Sequence of chain 1.A:
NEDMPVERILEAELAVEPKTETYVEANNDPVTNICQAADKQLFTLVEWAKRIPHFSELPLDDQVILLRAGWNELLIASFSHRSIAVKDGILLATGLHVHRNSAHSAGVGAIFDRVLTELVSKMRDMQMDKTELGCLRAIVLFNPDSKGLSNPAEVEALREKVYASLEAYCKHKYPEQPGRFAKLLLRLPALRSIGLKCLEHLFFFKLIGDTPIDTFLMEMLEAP

This small molecule binds to this protein.
Small molecule (SMILES): CC1(C)CCC(C)(C)c2cc(C3(c4ccc(C(=O)[O-])cc4)OCCO3)ccc21

Binding-site contacts:
Ligand atom C9 contacts residue CYS210 of chain 1.A at 3.9 Å (hydrophobic).
Ligand atom C19 contacts residue ASN84 of chain 1.A at 3.1 Å.
Ligand atom O2 contacts residue ARG94 of chain 1.A at 3.2 Å (salt-bridge).
Ligand atom C6 contacts residue ALA50 of chain 1.A at 3.6 Å (hydrophobic).
Ligand atom C11 contacts residue ILE46 of chain 1.A at 3.6 Å (hydrophobic).
Ligand atom C6 contacts residue LEU87 of chain 1.A at 3.6 Å (hydrophobic).
Ligand atom C4 contacts residue PHE91 of chain 1.A at 3.7 Å (hydrophobic).
Ligand atom C23 contacts residue PHE217 of chain 1.A at 3.8 Å (hydrophobic).
Ligand atom C12 contacts residue ILE46 of chain 1.A at 3.7 Å (hydrophobic).
Ligand atom C7 contacts residue ALA50 of chain 1.A at 3.8 Å (hydrophobic).
Ligand atom O2 contacts residue LEU104 of chain 1.A at 3.3 Å.
Ligand atom C3 contacts residue PHE91 of chain 1.A at 3.6 Å (hydrophobic).
Ligand atom C1 contacts residue ALA105 of chain 1.A at 3.8 Å (hydrophobic).
Ligand atom O1 contacts residue PHE91 of chain 1.A at 3.7 Å.
Ligand atom C13 contacts residue ILE46 of chain 1.A at 3.9 Å (hydrophobic).
Ligand atom C1 contacts residue GLN53 of chain 1.A at 3.9 Å.
Ligand atom C19 contacts residue TRP83 of chain 1.A at 3.7 Å (hydrophobic).
Ligand atom C14 contacts residue CYS210 of chain 1.A at 3.7 Å (hydrophobic).
Ligand atom C20 contacts residue ASN84 of chain 1.A at 3.1 Å.
Ligand atom C1 contacts residue ARG94 of chain 1.A at 3.4 Å.
Ligand atom O4 contacts residue PHE91 of chain 1.A at 3.4 Å.
Ligand atom C4 contacts residue ILE46 of chain 1.A at 3.7 Å (hydrophobic).
Ligand atom C5 contacts residue ALA50 of chain 1.A at 3.8 Å (hydrophobic).
Ligand atom C1 contacts residue PHE91 of chain 1.A at 3.9 Å (hydrophobic).
Ligand atom O1 contacts residue GLN53 of chain 1.A at 3.3 Å.
Ligand atom C2 contacts residue PHE91 of chain 1.A at 3.7 Å (hydrophobic).
Ligand atom C5 contacts residue PHE91 of chain 1.A at 3.7 Å (hydrophobic).
Ligand atom C20 contacts residue CYS210 of chain 1.A at 3.6 Å (hydrophobic).
Ligand atom C23 contacts residue HIS213 of chain 1.A at 3.5 Å.
Ligand atom O2 contacts residue ALA49 of chain 1.A at 3.4 Å.
Ligand atom C21 contacts residue ILE102 of chain 1.A at 3.9 Å (hydrophobic).
Ligand atom C13 contacts residue CYS210 of chain 1.A at 3.8 Å (hydrophobic).
Ligand atom C10 contacts residue ILE46 of chain 1.A at 3.7 Å (hydrophobic).
Ligand atom O4 contacts residue ILE88 of chain 1.A at 3.6 Å.
Ligand atom C21 contacts residue PHE91 of chain 1.A at 3.9 Å (hydrophobic).
Ligand atom O1 contacts residue ALA105 of chain 1.A at 3.8 Å.
Ligand atom O1 contacts residue ARG94 of chain 1.A at 3.0 Å (salt-bridge).
Ligand atom O3 contacts residue ALA50 of chain 1.A at 3.4 Å.
Ligand atom O2 contacts residue ALA105 of chain 1.A at 2.8 Å (h-bond).
Ligand atom C20 contacts residue ILE88 of chain 1.A at 3.5 Å (hydrophobic).